A small-molecule ligand and the protein it binds are described below.
Small molecule (SMILES): CC(=O)N[C@H]1[C@H](O[C@H]2[C@H](O)[C@@H](NC(C)=O)CO[C@@H]2CO)O[C@H](CO)[C@@H](O)[C@@H]1O

Sequence of chain 1.F:
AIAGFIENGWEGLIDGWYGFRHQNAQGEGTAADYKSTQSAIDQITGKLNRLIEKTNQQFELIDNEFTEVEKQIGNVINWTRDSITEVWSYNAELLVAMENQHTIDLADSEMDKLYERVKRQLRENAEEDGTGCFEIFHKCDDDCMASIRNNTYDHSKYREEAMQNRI

Binding-site contacts:
Ligand atom C5 contacts residue ASN86 of chain 1.F at 3.7 Å.
Ligand atom N2 contacts residue ASN83 of chain 1.F at 4.3 Å.
Ligand atom C4 contacts residue ASN86 of chain 1.F at 4.2 Å.
Ligand atom C7 contacts residue ASN83 of chain 1.F at 3.3 Å.
Ligand atom C7 contacts residue ASN86 of chain 1.F at 3.5 Å.
Ligand atom O7 contacts residue ASN83 of chain 1.F at 3.1 Å (h-bond).
Ligand atom C1 contacts residue ASN86 of chain 1.F at 1.4 Å.
Ligand atom O7 contacts residue ASN86 of chain 1.F at 3.8 Å.
Ligand atom C2 contacts residue ASN86 of chain 1.F at 2.5 Å.
Ligand atom C8 contacts residue GLY82 of chain 1.F at 4.0 Å.
Ligand atom C8 contacts residue LYS79 of chain 1.F at 3.9 Å.
Ligand atom C8 contacts residue ASN83 of chain 1.F at 3.1 Å.
Ligand atom O6 contacts residue ASN86 of chain 1.F at 4.1 Å.
Ligand atom O5 contacts residue ASN86 of chain 1.F at 2.4 Å (h-bond).
Ligand atom C3 contacts residue ASN86 of chain 1.F at 3.8 Å.
Ligand atom N2 contacts residue ASN86 of chain 1.F at 2.9 Å (h-bond).
Ligand atom O7 contacts residue GLU73 of chain 1.F at 4.2 Å.